Sequence of chain 4.H:
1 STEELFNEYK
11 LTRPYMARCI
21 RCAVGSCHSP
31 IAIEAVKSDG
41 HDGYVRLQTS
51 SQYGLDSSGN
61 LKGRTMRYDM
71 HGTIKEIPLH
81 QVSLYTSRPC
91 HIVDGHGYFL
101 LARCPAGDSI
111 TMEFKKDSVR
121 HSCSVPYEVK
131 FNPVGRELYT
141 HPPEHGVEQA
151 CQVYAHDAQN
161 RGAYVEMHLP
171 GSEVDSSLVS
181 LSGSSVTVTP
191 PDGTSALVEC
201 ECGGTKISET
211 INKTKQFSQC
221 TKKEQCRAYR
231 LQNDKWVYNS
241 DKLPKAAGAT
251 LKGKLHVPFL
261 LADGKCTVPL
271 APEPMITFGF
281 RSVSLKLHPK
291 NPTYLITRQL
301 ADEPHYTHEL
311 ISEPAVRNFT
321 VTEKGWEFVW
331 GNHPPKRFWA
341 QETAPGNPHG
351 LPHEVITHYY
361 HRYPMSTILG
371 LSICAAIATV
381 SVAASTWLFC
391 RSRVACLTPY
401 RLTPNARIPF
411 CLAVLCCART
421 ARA

Binding-site contacts:
Ligand atom O6 contacts residue SER284 of chain 4.H at 2.6 Å (h-bond).
Ligand atom C6 contacts residue ASN318 of chain 4.H at 3.2 Å.
Ligand atom C6 contacts residue SER284 of chain 4.H at 3.5 Å.
Ligand atom O6 contacts residue ASN318 of chain 4.H at 2.6 Å (h-bond).

This protein binds this small molecule.
Small molecule (SMILES): CC(=O)N[C@@H]1[C@@H](O)[C@H](O)[C@@H](CO)O[C@H]1O